Sequence of chain 3.A:
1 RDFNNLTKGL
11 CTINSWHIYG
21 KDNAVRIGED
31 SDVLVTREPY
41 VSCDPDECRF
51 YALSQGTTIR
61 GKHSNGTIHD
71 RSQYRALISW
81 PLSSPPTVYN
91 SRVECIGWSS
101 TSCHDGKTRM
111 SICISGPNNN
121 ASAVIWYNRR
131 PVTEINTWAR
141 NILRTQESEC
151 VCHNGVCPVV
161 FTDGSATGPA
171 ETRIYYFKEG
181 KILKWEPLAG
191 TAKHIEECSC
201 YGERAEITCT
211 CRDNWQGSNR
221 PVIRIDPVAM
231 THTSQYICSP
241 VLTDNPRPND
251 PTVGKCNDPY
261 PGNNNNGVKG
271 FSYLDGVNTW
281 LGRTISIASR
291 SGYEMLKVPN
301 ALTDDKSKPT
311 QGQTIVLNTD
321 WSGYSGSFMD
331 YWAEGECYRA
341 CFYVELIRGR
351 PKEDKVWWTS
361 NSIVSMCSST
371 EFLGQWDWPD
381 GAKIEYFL

This protein binds this small molecule.
Small molecule (SMILES): CC(=O)N[C@@H]1[C@@H](O)[C@H](O)[C@@H](CO)O[C@H]1O

Binding-site contacts:
Ligand atom O7 contacts residue TYR386 of chain 2.A at 4.5 Å.
Ligand atom O3 contacts residue TRP357 of chain 3.A at 4.2 Å.
Ligand atom O4 contacts residue TRP357 of chain 3.A at 4.4 Å.
Ligand atom N2 contacts residue TRP357 of chain 3.A at 3.3 Å (h-bond).
Ligand atom C5 contacts residue TRP357 of chain 3.A at 4.0 Å (hydrophobic).
Ligand atom O5 contacts residue TRP357 of chain 3.A at 4.3 Å.
Ligand atom C2 contacts residue ASN65 of chain 3.A at 2.5 Å.
Ligand atom C4 contacts residue TRP357 of chain 3.A at 4.4 Å (hydrophobic).
Ligand atom O5 contacts residue ASN65 of chain 3.A at 2.4 Å (h-bond).
Ligand atom C8 contacts residue ASN65 of chain 3.A at 4.2 Å.
Ligand atom O7 contacts residue ASN65 of chain 3.A at 2.7 Å (h-bond).
Ligand atom C3 contacts residue ASN65 of chain 3.A at 3.8 Å.
Ligand atom C7 contacts residue ASN65 of chain 3.A at 3.0 Å.
Ligand atom C4 contacts residue ASN65 of chain 3.A at 4.3 Å.
Ligand atom N2 contacts residue ASN65 of chain 3.A at 2.9 Å (h-bond).
Ligand atom C1 contacts residue ASN65 of chain 3.A at 1.4 Å.
Ligand atom C1 contacts residue TRP357 of chain 3.A at 3.7 Å (hydrophobic).
Ligand atom C5 contacts residue ASN65 of chain 3.A at 3.8 Å.
Ligand atom C3 contacts residue TRP357 of chain 3.A at 3.7 Å (hydrophobic).
Ligand atom C2 contacts residue TRP357 of chain 3.A at 4.0 Å (hydrophobic).
Ligand atom C8 contacts residue TRP357 of chain 3.A at 3.4 Å (hydrophobic).
Ligand atom C7 contacts residue TRP357 of chain 3.A at 3.9 Å (hydrophobic).

Sequence of chain 2.A:
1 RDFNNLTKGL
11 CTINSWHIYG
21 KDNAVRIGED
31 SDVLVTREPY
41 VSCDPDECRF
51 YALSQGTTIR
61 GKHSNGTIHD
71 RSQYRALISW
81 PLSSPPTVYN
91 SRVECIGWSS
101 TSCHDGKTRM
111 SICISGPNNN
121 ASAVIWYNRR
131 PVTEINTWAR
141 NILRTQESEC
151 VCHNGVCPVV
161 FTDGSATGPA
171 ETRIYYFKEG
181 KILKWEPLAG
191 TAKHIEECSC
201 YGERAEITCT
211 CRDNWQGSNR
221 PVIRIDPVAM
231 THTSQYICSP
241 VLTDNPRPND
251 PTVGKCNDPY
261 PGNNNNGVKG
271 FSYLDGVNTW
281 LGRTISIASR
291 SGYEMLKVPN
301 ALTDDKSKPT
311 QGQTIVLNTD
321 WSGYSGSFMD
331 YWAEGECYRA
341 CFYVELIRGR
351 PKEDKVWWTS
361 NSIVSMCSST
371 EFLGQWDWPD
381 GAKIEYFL